The protein below binds the small molecule below.
Small molecule (SMILES): OC[C@H]1O[C@H](O[C@H]2O[C@H](CO)[C@@H](O)[C@H](O)[C@H]2O)[C@H](O)[C@@H](O)[C@@H]1O

Binding-site contacts:
Ligand atom C4 contacts residue ASP199 of chain 1.B at 4.1 Å.
Ligand atom O6 contacts residue PRO204 of chain 1.B at 3.1 Å (h-bond).
Ligand atom O4 contacts residue PRO204 of chain 1.B at 3.4 Å (h-bond).
Ligand atom C2 contacts residue ARG201 of chain 1.B at 4.2 Å.
Ligand atom C5 contacts residue PRO204 of chain 1.B at 4.3 Å (hydrophobic).
Ligand atom O6 contacts residue SER75 of chain 1.B at 2.7 Å (h-bond).
Ligand atom C6 contacts residue THR78 of chain 1.B at 3.4 Å.
Ligand atom C6 contacts residue PRO204 of chain 1.B at 3.4 Å (hydrophobic).
Ligand atom C5 contacts residue ASN292 of chain 1.B at 4.1 Å.
Ligand atom O4 contacts residue THR205 of chain 1.B at 4.4 Å.
Ligand atom O5 contacts residue ASN289 of chain 1.B at 3.1 Å (h-bond).
Ligand atom O6 contacts residue THR78 of chain 1.B at 3.0 Å (h-bond).
Ligand atom O6 contacts residue ASN292 of chain 1.B at 3.4 Å (h-bond).
Ligand atom C4 contacts residue LEU203 of chain 1.B at 4.4 Å (hydrophobic).
Ligand atom O5 contacts residue SER75 of chain 1.B at 3.2 Å (h-bond).
Ligand atom C6 contacts residue SER75 of chain 1.B at 3.7 Å.
Ligand atom C6 contacts residue ASN292 of chain 1.B at 3.5 Å.
Ligand atom O3 contacts residue ASP199 of chain 1.B at 3.9 Å.
Ligand atom C6 contacts residue ASP76 of chain 1.B at 4.3 Å.
Ligand atom C6 contacts residue LEU293 of chain 1.B at 4.0 Å (hydrophobic).
Ligand atom O5 contacts residue ASN292 of chain 1.B at 3.2 Å.
Ligand atom C5 contacts residue SER75 of chain 1.B at 3.8 Å.
Ligand atom O2 contacts residue ARG201 of chain 1.B at 4.3 Å.
Ligand atom O5 contacts residue LEU203 of chain 1.B at 4.3 Å.
Ligand atom C1 contacts residue ASN292 of chain 1.B at 3.6 Å.
Ligand atom C2 contacts residue SER75 of chain 1.B at 4.4 Å.
Ligand atom O1 contacts residue SER75 of chain 1.B at 4.3 Å.
Ligand atom C6 contacts residue ASN289 of chain 1.B at 3.4 Å.
Ligand atom C4 contacts residue PRO204 of chain 1.B at 4.1 Å (hydrophobic).
Ligand atom O4 contacts residue ASP199 of chain 1.B at 3.9 Å.
Ligand atom C1 contacts residue ASN289 of chain 1.B at 4.2 Å.
Ligand atom C1 contacts residue SER75 of chain 1.B at 3.4 Å.
Ligand atom C2 contacts residue ASN292 of chain 1.B at 4.1 Å.
Ligand atom O6 contacts residue LEU203 of chain 1.B at 3.5 Å.
Ligand atom O6 contacts residue LEU293 of chain 1.B at 4.5 Å.
Ligand atom O6 contacts residue ASN289 of chain 1.B at 2.6 Å (h-bond).
Ligand atom O2 contacts residue ASN292 of chain 1.B at 4.2 Å.
Ligand atom O6 contacts residue ASP76 of chain 1.B at 3.5 Å (salt-bridge).
Ligand atom C2 contacts residue LEU203 of chain 1.B at 4.3 Å (hydrophobic).
Ligand atom C5 contacts residue ASN289 of chain 1.B at 3.9 Å.

Sequence of chain 1.B:
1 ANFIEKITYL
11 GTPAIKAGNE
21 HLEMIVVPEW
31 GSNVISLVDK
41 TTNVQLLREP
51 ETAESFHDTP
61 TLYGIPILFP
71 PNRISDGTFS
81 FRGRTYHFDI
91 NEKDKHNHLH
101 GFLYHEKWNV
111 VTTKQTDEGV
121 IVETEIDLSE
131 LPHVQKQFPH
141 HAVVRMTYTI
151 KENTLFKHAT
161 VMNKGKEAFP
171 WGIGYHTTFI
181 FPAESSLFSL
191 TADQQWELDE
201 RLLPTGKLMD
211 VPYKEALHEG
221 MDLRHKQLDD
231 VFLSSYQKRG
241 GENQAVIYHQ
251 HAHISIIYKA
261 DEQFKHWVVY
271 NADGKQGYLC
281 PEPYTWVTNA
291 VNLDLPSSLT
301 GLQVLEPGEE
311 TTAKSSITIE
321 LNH